This protein binds this small molecule.
Small molecule (SMILES): CC(C)=CCC/C(C)=C/CO

Sequence of chain 1.B:
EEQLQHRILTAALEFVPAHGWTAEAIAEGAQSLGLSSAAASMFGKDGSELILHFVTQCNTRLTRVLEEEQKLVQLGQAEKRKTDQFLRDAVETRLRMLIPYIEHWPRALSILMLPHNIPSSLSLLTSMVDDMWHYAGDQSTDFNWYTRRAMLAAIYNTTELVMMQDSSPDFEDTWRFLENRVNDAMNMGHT

Binding-site contacts:
Ligand atom C3 contacts residue LEU129 of chain 1.B at 4.4 Å (hydrophobic).
Ligand atom C7 contacts residue VAL75 of chain 1.B at 4.0 Å (hydrophobic).
Ligand atom C6 contacts residue LEU144 of chain 1.B at 4.3 Å (hydrophobic).
Ligand atom O contacts residue MET148 of chain 1.B at 3.1 Å (h-bond).
Ligand atom C8 contacts residue GLU180 of chain 1.B at 3.5 Å.
Ligand atom C contacts residue SER141 of chain 1.B at 4.2 Å.
Ligand atom O contacts residue VAL75 of chain 1.B at 3.8 Å.
Ligand atom C6 contacts residue LEU145 of chain 1.B at 3.8 Å (hydrophobic).
Ligand atom C7 contacts residue ARG114 of chain 1.B at 3.3 Å.
Ligand atom C5 contacts residue VAL75 of chain 1.B at 4.2 Å (hydrophobic).
Ligand atom C7 contacts residue TYR176 of chain 1.B at 4.1 Å (hydrophobic).
Ligand atom C8 contacts residue TYR176 of chain 1.B at 3.9 Å (hydrophobic).
Ligand atom C1 contacts residue SER141 of chain 1.B at 4.4 Å.
Ligand atom C9 contacts residue ASN177 of chain 1.B at 3.8 Å.
Ligand atom O contacts residue ASN79 of chain 1.B at 2.9 Å (h-bond).
Ligand atom C6 contacts residue VAL75 of chain 1.B at 3.8 Å (hydrophobic).
Ligand atom C7 contacts residue MET148 of chain 1.B at 3.5 Å (hydrophobic).
Ligand atom C7 contacts residue ASN79 of chain 1.B at 4.0 Å.
Ligand atom C contacts residue MET133 of chain 1.B at 3.5 Å (hydrophobic).
Ligand atom C8 contacts residue TRP125 of chain 1.B at 4.5 Å (hydrophobic).
Ligand atom C2 contacts residue SER141 of chain 1.B at 3.6 Å.
Ligand atom C6 contacts residue ARG114 of chain 1.B at 4.4 Å.
Ligand atom O contacts residue ARG114 of chain 1.B at 3.4 Å (salt-bridge).
Ligand atom C4 contacts residue LEU132 of chain 1.B at 4.5 Å (hydrophobic).
Ligand atom C3 contacts residue SER141 of chain 1.B at 4.5 Å.
Ligand atom C4 contacts residue LEU145 of chain 1.B at 4.3 Å (hydrophobic).
Ligand atom C contacts residue LEU142 of chain 1.B at 3.8 Å (hydrophobic).
Ligand atom C1 contacts residue MET133 of chain 1.B at 4.4 Å (hydrophobic).
Ligand atom C4 contacts residue SER141 of chain 1.B at 3.7 Å.
Ligand atom C5 contacts residue LEU145 of chain 1.B at 4.5 Å (hydrophobic).
Ligand atom C7 contacts residue LEU145 of chain 1.B at 4.4 Å (hydrophobic).
Ligand atom O contacts residue LEU145 of chain 1.B at 4.2 Å.
Ligand atom O contacts residue LEU144 of chain 1.B at 3.8 Å.